Binding-site contacts:
Ligand atom C4 contacts residue LEU132 of chain 1.A at 3.4 Å (hydrophobic).
Ligand atom N3 contacts residue VAL18 of chain 1.A at 3.7 Å.
Ligand atom C8 contacts residue LEU132 of chain 1.A at 3.6 Å (hydrophobic).
Ligand atom C15 contacts residue GLN129 of chain 1.A at 3.8 Å.
Ligand atom C1A contacts residue LEU82 of chain 1.A at 3.4 Å (hydrophobic).
Ligand atom N9 contacts residue LEU132 of chain 1.A at 3.4 Å.
Ligand atom C16 contacts residue GLY11 of chain 1.A at 3.5 Å.
Ligand atom C5 contacts residue LEU132 of chain 1.A at 3.6 Å (hydrophobic).
Ligand atom C8 contacts residue GLU80 of chain 1.A at 3.2 Å.
Ligand atom C10 contacts residue ALA142 of chain 1.A at 3.4 Å (hydrophobic).
Ligand atom N7 contacts residue LEU132 of chain 1.A at 3.7 Å.
Ligand atom C6 contacts residue LEU82 of chain 1.A at 3.8 Å (hydrophobic).
Ligand atom C11 contacts residue ALA30 of chain 1.A at 3.8 Å (hydrophobic).
Ligand atom N7 contacts residue LEU82 of chain 1.A at 3.0 Å (h-bond).
Ligand atom C11 contacts residue VAL18 of chain 1.A at 3.8 Å (hydrophobic).
Ligand atom N6 contacts residue LEU82 of chain 1.A at 2.8 Å (h-bond).
Ligand atom C16 contacts residue GLU12 of chain 1.A at 3.7 Å.
Ligand atom C15 contacts residue ASP85 of chain 1.A at 3.4 Å.
Ligand atom N7 contacts residue HIS81 of chain 1.A at 3.8 Å.
Ligand atom C3A contacts residue ASP83 of chain 1.A at 3.4 Å.
Ligand atom C9 contacts residue ALA30 of chain 1.A at 3.9 Å (hydrophobic).
Ligand atom C11 contacts residue PHE79 of chain 1.A at 3.8 Å (hydrophobic).
Ligand atom C16 contacts residue VAL18 of chain 1.A at 3.8 Å (hydrophobic).
Ligand atom C9 contacts residue PHE79 of chain 1.A at 3.9 Å (hydrophobic).
Ligand atom CL1 contacts residue ASP85 of chain 1.A at 3.8 Å.
Ligand atom O1 contacts residue ASP85 of chain 1.A at 3.4 Å (salt-bridge).
Ligand atom C3A contacts residue ILE10 of chain 1.A at 3.7 Å (hydrophobic).
Ligand atom C2A contacts residue ILE10 of chain 1.A at 3.6 Å (hydrophobic).
Ligand atom C16 contacts residue GLY13 of chain 1.A at 3.4 Å.
Ligand atom O1 contacts residue GLN129 of chain 1.A at 2.6 Å (h-bond).
Ligand atom C8 contacts residue HIS81 of chain 1.A at 3.8 Å.
Ligand atom N9 contacts residue ALA30 of chain 1.A at 3.6 Å.
Ligand atom C1A contacts residue ILE10 of chain 1.A at 3.8 Å (hydrophobic).
Ligand atom C10 contacts residue VAL63 of chain 1.A at 3.9 Å (hydrophobic).
Ligand atom C10 contacts residue LEU132 of chain 1.A at 3.7 Å (hydrophobic).
Ligand atom OX1 contacts residue LYS88 of chain 1.A at 3.7 Å.
Ligand atom C8 contacts residue LEU82 of chain 1.A at 3.6 Å (hydrophobic).
Ligand atom C2A contacts residue ASP83 of chain 1.A at 3.5 Å.
Ligand atom C2A contacts residue LEU82 of chain 1.A at 3.5 Å (hydrophobic).
Ligand atom C8 contacts residue ALA30 of chain 1.A at 3.3 Å (hydrophobic).

The protein below binds the small molecule below.
Small molecule (SMILES): CC(C)[C@H](CO)Nc1nc(Nc2ccc(C(=O)O)c(Cl)c2)c2ncn(C(C)C)c2n1

Sequence of chain 1.A:
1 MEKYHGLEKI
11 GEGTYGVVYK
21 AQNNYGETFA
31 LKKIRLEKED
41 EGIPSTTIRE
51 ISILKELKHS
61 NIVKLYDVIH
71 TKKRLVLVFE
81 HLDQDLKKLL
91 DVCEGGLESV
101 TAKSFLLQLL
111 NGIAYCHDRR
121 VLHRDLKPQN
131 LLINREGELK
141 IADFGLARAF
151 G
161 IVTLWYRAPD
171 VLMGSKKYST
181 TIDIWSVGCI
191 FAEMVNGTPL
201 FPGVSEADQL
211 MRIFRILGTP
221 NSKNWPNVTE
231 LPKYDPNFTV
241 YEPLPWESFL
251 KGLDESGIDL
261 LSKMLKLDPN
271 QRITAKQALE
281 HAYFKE